This small molecule binds to this protein.
Small molecule (SMILES): C[C@@H]1C[C@H]2[C@@H]3CCC4=CC(=O)C=C[C@]4(C)[C@@]3(F)[C@@H](O)C[C@]2(C)[C@@]1(O)C(=O)CO

Sequence of chain 1.A:
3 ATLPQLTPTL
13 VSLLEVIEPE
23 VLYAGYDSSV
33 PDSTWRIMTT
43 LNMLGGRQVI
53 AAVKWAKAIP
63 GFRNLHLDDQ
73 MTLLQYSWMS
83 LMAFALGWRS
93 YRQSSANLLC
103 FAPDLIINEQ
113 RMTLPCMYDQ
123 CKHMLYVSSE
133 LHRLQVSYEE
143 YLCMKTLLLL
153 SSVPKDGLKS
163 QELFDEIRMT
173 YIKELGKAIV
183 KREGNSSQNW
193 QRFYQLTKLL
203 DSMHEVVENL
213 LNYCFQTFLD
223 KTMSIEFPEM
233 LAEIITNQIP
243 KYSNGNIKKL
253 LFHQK

Binding-site contacts:
Ligand atom O3 contacts residue GLN122 of chain 1.A at 3.0 Å (h-bond).
Ligand atom C21 contacts residue GLN122 of chain 1.A at 3.5 Å.
Ligand atom C22 contacts residue TYR215 of chain 1.A at 3.9 Å (hydrophobic).
Ligand atom C18 contacts residue ASN44 of chain 1.A at 3.7 Å.
Ligand atom O5 contacts residue THR219 of chain 1.A at 3.8 Å.
Ligand atom O5 contacts residue ASN44 of chain 1.A at 3.3 Å (h-bond).
Ligand atom C3 contacts residue PHE103 of chain 1.A at 3.6 Å (hydrophobic).
Ligand atom O2 contacts residue ASN44 of chain 1.A at 3.0 Å (h-bond).
Ligand atom C11 contacts residue ASN44 of chain 1.A at 3.7 Å.
Ligand atom O5 contacts residue PHE229 of chain 1.A at 3.7 Å.
Ligand atom O4 contacts residue THR219 of chain 1.A at 3.9 Å.
Ligand atom C2 contacts residue LEU43 of chain 1.A at 3.8 Å (hydrophobic).
Ligand atom O4 contacts residue TYR215 of chain 1.A at 3.4 Å (h-bond).
Ligand atom C12 contacts residue ASN44 of chain 1.A at 3.4 Å.
Ligand atom O2 contacts residue LEU43 of chain 1.A at 3.7 Å.
Ligand atom C20 contacts residue GLN122 of chain 1.A at 3.9 Å.
Ligand atom C7 contacts residue MET81 of chain 1.A at 3.6 Å (hydrophobic).
Ligand atom O1 contacts residue ARG91 of chain 1.A at 3.2 Å (salt-bridge).
Ligand atom C16 contacts residue LEU212 of chain 1.A at 3.8 Å (hydrophobic).
Ligand atom C11 contacts residue LEU43 of chain 1.A at 3.8 Å (hydrophobic).
Ligand atom C21 contacts residue MET40 of chain 1.A at 3.7 Å (hydrophobic).
Ligand atom C6 contacts residue MET84 of chain 1.A at 3.8 Å (hydrophobic).
Ligand atom C22 contacts residue GLN122 of chain 1.A at 3.6 Å.
Ligand atom C18 contacts residue CYS216 of chain 1.A at 3.9 Å (hydrophobic).
Ligand atom C3 contacts residue GLN50 of chain 1.A at 3.3 Å.
Ligand atom C17 contacts residue GLN122 of chain 1.A at 3.9 Å.
Ligand atom C6 contacts residue MET81 of chain 1.A at 3.8 Å (hydrophobic).
Ligand atom C19 contacts residue TRP80 of chain 1.A at 3.9 Å (hydrophobic).
Ligand atom C2 contacts residue PHE103 of chain 1.A at 3.7 Å (hydrophobic).
Ligand atom C1 contacts residue LEU43 of chain 1.A at 3.2 Å (hydrophobic).
Ligand atom C19 contacts residue GLY47 of chain 1.A at 3.8 Å.
Ligand atom C5 contacts residue MET84 of chain 1.A at 3.9 Å (hydrophobic).
Ligand atom C2 contacts residue GLN50 of chain 1.A at 3.7 Å.
Ligand atom F1 contacts residue PHE103 of chain 1.A at 3.1 Å.
Ligand atom O1 contacts residue GLN50 of chain 1.A at 3.1 Å (h-bond).
Ligand atom C1 contacts residue GLY47 of chain 1.A at 3.9 Å.
Ligand atom C4 contacts residue MET84 of chain 1.A at 3.7 Å (hydrophobic).
Ligand atom O4 contacts residue CYS216 of chain 1.A at 3.1 Å.
Ligand atom O5 contacts residue ILE227 of chain 1.A at 3.7 Å.
Ligand atom O1 contacts residue PHE103 of chain 1.A at 3.8 Å.